Sequence of chain 1.A:
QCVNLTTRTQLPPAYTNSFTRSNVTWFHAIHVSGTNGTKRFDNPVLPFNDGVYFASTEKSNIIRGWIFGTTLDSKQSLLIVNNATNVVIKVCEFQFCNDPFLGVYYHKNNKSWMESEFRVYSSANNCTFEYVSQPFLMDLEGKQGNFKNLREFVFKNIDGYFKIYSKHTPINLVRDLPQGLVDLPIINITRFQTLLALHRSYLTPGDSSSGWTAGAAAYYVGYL

A small-molecule ligand and the protein it binds are described below.
Small molecule (SMILES): CC(=O)N[C@@H]1[C@@H](O)[C@H](O)[C@@H](CO)O[C@H]1O

Binding-site contacts:
Ligand atom C4 contacts residue ASN149 of chain 1.A at 4.2 Å.
Ligand atom C7 contacts residue ASN149 of chain 1.A at 3.2 Å.
Ligand atom O6 contacts residue ASN149 of chain 1.A at 4.2 Å.
Ligand atom C7 contacts residue HIS146 of chain 1.A at 4.2 Å.
Ligand atom C8 contacts residue HIS146 of chain 1.A at 4.3 Å.
Ligand atom O7 contacts residue HIS146 of chain 1.A at 3.4 Å.
Ligand atom C1 contacts residue ASN149 of chain 1.A at 1.4 Å.
Ligand atom C8 contacts residue ASN149 of chain 1.A at 4.4 Å.
Ligand atom C5 contacts residue ASN149 of chain 1.A at 3.7 Å.
Ligand atom C2 contacts residue ASN149 of chain 1.A at 2.5 Å.
Ligand atom O5 contacts residue ASN149 of chain 1.A at 2.4 Å (h-bond).
Ligand atom O7 contacts residue ASN149 of chain 1.A at 3.1 Å.
Ligand atom C3 contacts residue ASN149 of chain 1.A at 3.8 Å.
Ligand atom N2 contacts residue ASN149 of chain 1.A at 2.9 Å (h-bond).